The protein below binds the small molecule below.
Small molecule (SMILES): O=C(O)[C@H]1O[C@H](O[P](=O)(O)O[P](=O)(O)OC[C@H]2O[C@@H](n3ccc(=O)[nH]c3=O)[C@H](O)[C@@H]2O)[C@H](O)[C@@H](O)[C@H]1O

Binding-site contacts:
Ligand atom C6' contacts residue UGA1 of chain 1.L at 0.8 Å.
Ligand atom O4D contacts residue UGA1 of chain 1.L at 0.1 Å (h-bond).
Ligand atom O2A contacts residue UGA1 of chain 1.L at 0.2 Å (h-bond).
Ligand atom O2D contacts residue GLU276 of chain 1.C at 2.5 Å (salt-bridge).
Ligand atom O4' contacts residue UGA1 of chain 1.L at 0.3 Å (h-bond).
Ligand atom O'Q contacts residue UGA1 of chain 1.L at 0.5 Å (h-bond).
Ligand atom O2 contacts residue UGA1 of chain 1.L at 0.1 Å (h-bond).
Ligand atom C5D contacts residue UGA1 of chain 1.L at 0.0 Å.
Ligand atom C6 contacts residue UGA1 of chain 1.L at 0.1 Å.
Ligand atom O5D contacts residue UGA1 of chain 1.L at 0.2 Å (h-bond).
Ligand atom O2D contacts residue UGA1 of chain 1.L at 0.6 Å (h-bond).
Ligand atom O'P contacts residue UGA1 of chain 1.L at 1.7 Å (h-bond).
Ligand atom O3A contacts residue UGA1 of chain 1.L at 0.1 Å (h-bond).
Ligand atom O1A contacts residue UGA1 of chain 1.L at 0.3 Å (h-bond).
Ligand atom C1D contacts residue UGA1 of chain 1.L at 0.1 Å.
Ligand atom N3 contacts residue UGA1 of chain 1.L at 0.1 Å (h-bond).
Ligand atom O2B contacts residue ARG213 of chain 1.C at 2.6 Å (salt-bridge).
Ligand atom C2D contacts residue UGA1 of chain 1.L at 0.2 Å.
Ligand atom C3' contacts residue UGA1 of chain 1.L at 0.6 Å.
Ligand atom O1B contacts residue UGA1 of chain 1.L at 0.4 Å (h-bond).
Ligand atom O5' contacts residue UGA1 of chain 1.L at 1.9 Å.
Ligand atom C4' contacts residue UGA1 of chain 1.L at 0.4 Å.
Ligand atom O4' contacts residue THR126 of chain 1.C at 2.5 Å (h-bond).
Ligand atom C4D contacts residue UGA1 of chain 1.L at 0.1 Å.
Ligand atom PB contacts residue UGA1 of chain 1.L at 0.2 Å.
Ligand atom C1' contacts residue UGA1 of chain 1.L at 1.8 Å.
Ligand atom C5' contacts residue UGA1 of chain 1.L at 0.8 Å.
Ligand atom O3' contacts residue UGA1 of chain 1.L at 0.6 Å.
Ligand atom O3D contacts residue UGA1 of chain 1.L at 0.4 Å (h-bond).
Ligand atom O2B contacts residue UGA1 of chain 1.L at 0.7 Å (h-bond).
Ligand atom C5 contacts residue UGA1 of chain 1.L at 0.1 Å.
Ligand atom O3B contacts residue UGA1 of chain 1.L at 0.9 Å (h-bond).
Ligand atom C4 contacts residue UGA1 of chain 1.L at 0.1 Å.
Ligand atom N1 contacts residue UGA1 of chain 1.L at 0.1 Å (h-bond).
Ligand atom PA contacts residue UGA1 of chain 1.L at 0.1 Å.
Ligand atom C3D contacts residue UGA1 of chain 1.L at 0.1 Å.
Ligand atom C2 contacts residue UGA1 of chain 1.L at 0.1 Å.
Ligand atom C2' contacts residue UGA1 of chain 1.L at 1.6 Å.
Ligand atom O2' contacts residue UGA1 of chain 1.L at 2.0 Å (h-bond).
Ligand atom O4 contacts residue UGA1 of chain 1.L at 0.1 Å (h-bond).

Sequence of chain 1.C:
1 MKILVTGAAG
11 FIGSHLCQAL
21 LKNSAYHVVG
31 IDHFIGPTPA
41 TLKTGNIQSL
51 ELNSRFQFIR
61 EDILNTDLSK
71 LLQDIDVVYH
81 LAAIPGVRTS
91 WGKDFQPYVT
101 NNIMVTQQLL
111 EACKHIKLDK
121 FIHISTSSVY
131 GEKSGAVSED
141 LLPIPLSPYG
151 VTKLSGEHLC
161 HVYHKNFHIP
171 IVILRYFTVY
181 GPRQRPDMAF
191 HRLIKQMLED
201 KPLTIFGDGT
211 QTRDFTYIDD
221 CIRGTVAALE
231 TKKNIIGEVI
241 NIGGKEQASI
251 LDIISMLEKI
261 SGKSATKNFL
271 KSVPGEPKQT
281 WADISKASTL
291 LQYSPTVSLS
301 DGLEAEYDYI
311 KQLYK